Binding-site contacts:
Ligand atom C4 contacts residue ASN61 of chain 1.C at 4.2 Å.
Ligand atom C5 contacts residue ASN61 of chain 1.C at 3.7 Å.
Ligand atom C1 contacts residue ASN28 of chain 1.C at 4.4 Å.
Ligand atom O5 contacts residue ASN61 of chain 1.C at 2.4 Å (h-bond).
Ligand atom C7 contacts residue ASN61 of chain 1.C at 3.2 Å.
Ligand atom O6 contacts residue THR63 of chain 1.C at 4.4 Å.
Ligand atom O5 contacts residue THR63 of chain 1.C at 4.4 Å.
Ligand atom C2 contacts residue ASN61 of chain 1.C at 2.5 Å.
Ligand atom N2 contacts residue ASN61 of chain 1.C at 2.9 Å (h-bond).
Ligand atom C1 contacts residue ASN61 of chain 1.C at 1.4 Å.
Ligand atom O7 contacts residue ASN61 of chain 1.C at 2.8 Å (h-bond).
Ligand atom O5 contacts residue ALA62 of chain 1.C at 3.8 Å.
Ligand atom C1 contacts residue ALA62 of chain 1.C at 4.3 Å (hydrophobic).
Ligand atom O5 contacts residue ASN28 of chain 1.C at 4.2 Å.
Ligand atom C3 contacts residue ASN61 of chain 1.C at 3.8 Å.

Sequence of chain 1.C:
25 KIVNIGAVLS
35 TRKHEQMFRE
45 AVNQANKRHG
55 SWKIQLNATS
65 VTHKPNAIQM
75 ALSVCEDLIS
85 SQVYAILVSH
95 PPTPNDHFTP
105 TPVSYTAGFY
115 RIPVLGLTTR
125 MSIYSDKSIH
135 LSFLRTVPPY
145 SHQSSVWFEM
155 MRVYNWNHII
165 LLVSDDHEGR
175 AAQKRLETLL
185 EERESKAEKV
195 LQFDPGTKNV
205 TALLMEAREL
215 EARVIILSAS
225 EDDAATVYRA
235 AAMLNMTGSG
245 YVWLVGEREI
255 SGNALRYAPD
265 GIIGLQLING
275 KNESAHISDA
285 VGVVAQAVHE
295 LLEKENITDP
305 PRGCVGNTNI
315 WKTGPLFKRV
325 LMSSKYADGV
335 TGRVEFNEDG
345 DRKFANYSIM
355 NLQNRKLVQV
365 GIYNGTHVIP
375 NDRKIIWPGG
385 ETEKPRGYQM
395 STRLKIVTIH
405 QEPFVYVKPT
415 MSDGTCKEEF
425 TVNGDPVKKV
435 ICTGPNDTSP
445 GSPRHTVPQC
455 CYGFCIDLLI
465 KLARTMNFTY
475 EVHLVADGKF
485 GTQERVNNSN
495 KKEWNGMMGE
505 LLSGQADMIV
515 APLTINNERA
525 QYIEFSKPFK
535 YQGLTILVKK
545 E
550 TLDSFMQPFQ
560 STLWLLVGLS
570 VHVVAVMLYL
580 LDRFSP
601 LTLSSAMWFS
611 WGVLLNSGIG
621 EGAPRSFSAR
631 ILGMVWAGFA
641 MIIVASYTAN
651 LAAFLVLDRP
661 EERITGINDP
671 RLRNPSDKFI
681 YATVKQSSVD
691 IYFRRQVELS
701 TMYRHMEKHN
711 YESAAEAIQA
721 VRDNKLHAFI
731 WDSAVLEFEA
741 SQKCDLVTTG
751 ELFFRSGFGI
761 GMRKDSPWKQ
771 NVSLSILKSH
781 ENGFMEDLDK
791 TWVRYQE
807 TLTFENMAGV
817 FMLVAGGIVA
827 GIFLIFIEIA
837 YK

This protein binds this small molecule.
Small molecule (SMILES): CC(=O)N[C@@H]1[C@@H](O)[C@H](O)[C@@H](CO)O[C@H]1O